Sequence of chain 1.B:
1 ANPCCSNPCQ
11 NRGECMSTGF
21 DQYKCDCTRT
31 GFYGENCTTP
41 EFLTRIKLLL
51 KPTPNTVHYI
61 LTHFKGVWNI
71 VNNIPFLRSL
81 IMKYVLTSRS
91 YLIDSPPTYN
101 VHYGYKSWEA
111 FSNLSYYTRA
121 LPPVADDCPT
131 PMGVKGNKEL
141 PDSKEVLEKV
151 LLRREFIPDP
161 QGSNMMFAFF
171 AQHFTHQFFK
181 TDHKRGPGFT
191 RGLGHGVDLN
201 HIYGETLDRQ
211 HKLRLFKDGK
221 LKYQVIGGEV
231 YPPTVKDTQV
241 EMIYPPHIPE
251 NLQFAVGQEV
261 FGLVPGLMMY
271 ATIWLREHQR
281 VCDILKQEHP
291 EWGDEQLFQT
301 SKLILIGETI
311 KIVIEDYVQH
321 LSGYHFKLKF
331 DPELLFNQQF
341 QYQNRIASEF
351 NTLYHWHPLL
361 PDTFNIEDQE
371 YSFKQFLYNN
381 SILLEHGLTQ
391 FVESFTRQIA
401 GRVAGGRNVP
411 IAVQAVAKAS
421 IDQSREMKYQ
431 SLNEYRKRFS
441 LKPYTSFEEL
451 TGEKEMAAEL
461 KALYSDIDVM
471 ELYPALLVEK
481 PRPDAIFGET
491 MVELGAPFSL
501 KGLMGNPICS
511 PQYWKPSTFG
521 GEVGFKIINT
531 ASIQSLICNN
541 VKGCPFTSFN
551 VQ

Binding-site contacts:
Ligand atom C1 contacts residue TYR116 of chain 1.A at 3.4 Å (hydrophobic).
Ligand atom C1 contacts residue GLU109 of chain 1.A at 3.1 Å.
Ligand atom O6 contacts residue LEU207 of chain 1.B at 3.6 Å.
Ligand atom O5 contacts residue ASN113 of chain 1.A at 2.3 Å (h-bond).
Ligand atom C4 contacts residue ASN113 of chain 1.A at 4.2 Å.
Ligand atom O5 contacts residue GLU109 of chain 1.A at 2.3 Å (salt-bridge).
Ligand atom C8 contacts residue SER115 of chain 1.A at 4.4 Å.
Ligand atom C6 contacts residue TYR116 of chain 1.A at 2.6 Å (hydrophobic).
Ligand atom O7 contacts residue LEU207 of chain 1.B at 4.2 Å.
Ligand atom O5 contacts residue TYR116 of chain 1.A at 3.0 Å (h-bond).
Ligand atom C7 contacts residue ASN113 of chain 1.A at 3.2 Å.
Ligand atom N2 contacts residue SER115 of chain 1.A at 4.4 Å.
Ligand atom O6 contacts residue TYR103 of chain 1.A at 4.0 Å.
Ligand atom C3 contacts residue LEU207 of chain 1.B at 4.4 Å (hydrophobic).
Ligand atom O3 contacts residue ARG185 of chain 1.A at 3.9 Å.
Ligand atom O6 contacts residue TYR116 of chain 1.A at 3.2 Å (h-bond).
Ligand atom O7 contacts residue ASN113 of chain 1.A at 3.1 Å (h-bond).
Ligand atom C8 contacts residue ASN113 of chain 1.A at 4.3 Å.
Ligand atom C3 contacts residue ARG185 of chain 1.A at 4.5 Å.
Ligand atom O6 contacts residue GLU109 of chain 1.A at 2.6 Å (salt-bridge).
Ligand atom O5 contacts residue LEU207 of chain 1.B at 4.5 Å.
Ligand atom C2 contacts residue GLU109 of chain 1.A at 4.1 Å.
Ligand atom C6 contacts residue GLU109 of chain 1.A at 3.5 Å.
Ligand atom C6 contacts residue LEU207 of chain 1.B at 3.9 Å (hydrophobic).
Ligand atom C3 contacts residue ASN113 of chain 1.A at 3.7 Å.
Ligand atom C5 contacts residue ASN113 of chain 1.A at 3.7 Å.
Ligand atom C5 contacts residue LEU207 of chain 1.B at 4.2 Å (hydrophobic).
Ligand atom N2 contacts residue ASN113 of chain 1.A at 2.8 Å (h-bond).
Ligand atom O4 contacts residue TYR116 of chain 1.A at 4.4 Å.
Ligand atom C2 contacts residue ASN113 of chain 1.A at 2.4 Å.
Ligand atom C4 contacts residue TYR116 of chain 1.A at 4.1 Å (hydrophobic).
Ligand atom C5 contacts residue TYR116 of chain 1.A at 2.7 Å (hydrophobic).
Ligand atom C6 contacts residue HIS102 of chain 1.A at 4.1 Å.
Ligand atom C4 contacts residue LEU207 of chain 1.B at 3.7 Å (hydrophobic).
Ligand atom O4 contacts residue LEU207 of chain 1.B at 4.4 Å.
Ligand atom C1 contacts residue ASN113 of chain 1.A at 1.4 Å.
Ligand atom C5 contacts residue GLU109 of chain 1.A at 3.5 Å.
Ligand atom C2 contacts residue LEU207 of chain 1.B at 4.4 Å (hydrophobic).
Ligand atom C5 contacts residue HIS102 of chain 1.A at 4.4 Å.
Ligand atom O3 contacts residue LEU207 of chain 1.B at 4.4 Å.

Sequence of chain 1.A:
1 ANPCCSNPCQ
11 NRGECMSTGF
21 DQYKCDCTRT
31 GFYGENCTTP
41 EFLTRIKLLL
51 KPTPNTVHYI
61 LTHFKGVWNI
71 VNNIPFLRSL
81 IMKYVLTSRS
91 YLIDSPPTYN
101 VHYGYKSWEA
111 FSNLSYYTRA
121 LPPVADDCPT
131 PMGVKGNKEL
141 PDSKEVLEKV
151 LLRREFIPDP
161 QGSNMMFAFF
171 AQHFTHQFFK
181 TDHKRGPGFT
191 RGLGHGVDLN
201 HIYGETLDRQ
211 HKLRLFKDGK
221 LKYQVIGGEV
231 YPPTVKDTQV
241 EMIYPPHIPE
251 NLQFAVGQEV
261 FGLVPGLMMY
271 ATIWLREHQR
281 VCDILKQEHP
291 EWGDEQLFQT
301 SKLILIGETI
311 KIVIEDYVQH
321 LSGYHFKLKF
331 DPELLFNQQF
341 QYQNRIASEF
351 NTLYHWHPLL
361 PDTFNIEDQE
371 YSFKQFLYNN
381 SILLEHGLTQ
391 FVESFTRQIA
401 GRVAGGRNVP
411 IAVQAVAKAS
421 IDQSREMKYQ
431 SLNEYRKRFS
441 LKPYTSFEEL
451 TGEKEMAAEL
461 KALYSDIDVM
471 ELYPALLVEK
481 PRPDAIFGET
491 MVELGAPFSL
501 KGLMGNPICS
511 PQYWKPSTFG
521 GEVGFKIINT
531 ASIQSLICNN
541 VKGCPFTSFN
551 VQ

A protein and the small-molecule ligand that binds it are described below.
Small molecule (SMILES): CC(=O)N[C@@H]1[C@@H](O)[C@H](O)[C@@H](CO)O[C@H]1O